Binding-site contacts:
Ligand atom O5 contacts residue ASN324 of chain 1.I at 2.5 Å (h-bond).
Ligand atom C7 contacts residue ASN324 of chain 1.I at 3.6 Å.
Ligand atom C4 contacts residue ASN324 of chain 1.I at 4.3 Å.
Ligand atom C1 contacts residue ASN324 of chain 1.I at 1.4 Å.
Ligand atom O7 contacts residue ASN324 of chain 1.I at 3.2 Å (h-bond).
Ligand atom N2 contacts residue ASN324 of chain 1.I at 2.9 Å (h-bond).
Ligand atom C3 contacts residue ASN324 of chain 1.I at 3.8 Å.
Ligand atom C2 contacts residue ASN324 of chain 1.I at 2.5 Å.
Ligand atom C5 contacts residue ASN324 of chain 1.I at 3.8 Å.

This protein binds this small molecule.
Small molecule (SMILES): CC(=O)N[C@@H]1[C@@H](O)[C@H](O)[C@@H](CO)O[C@H]1O

Sequence of chain 1.I:
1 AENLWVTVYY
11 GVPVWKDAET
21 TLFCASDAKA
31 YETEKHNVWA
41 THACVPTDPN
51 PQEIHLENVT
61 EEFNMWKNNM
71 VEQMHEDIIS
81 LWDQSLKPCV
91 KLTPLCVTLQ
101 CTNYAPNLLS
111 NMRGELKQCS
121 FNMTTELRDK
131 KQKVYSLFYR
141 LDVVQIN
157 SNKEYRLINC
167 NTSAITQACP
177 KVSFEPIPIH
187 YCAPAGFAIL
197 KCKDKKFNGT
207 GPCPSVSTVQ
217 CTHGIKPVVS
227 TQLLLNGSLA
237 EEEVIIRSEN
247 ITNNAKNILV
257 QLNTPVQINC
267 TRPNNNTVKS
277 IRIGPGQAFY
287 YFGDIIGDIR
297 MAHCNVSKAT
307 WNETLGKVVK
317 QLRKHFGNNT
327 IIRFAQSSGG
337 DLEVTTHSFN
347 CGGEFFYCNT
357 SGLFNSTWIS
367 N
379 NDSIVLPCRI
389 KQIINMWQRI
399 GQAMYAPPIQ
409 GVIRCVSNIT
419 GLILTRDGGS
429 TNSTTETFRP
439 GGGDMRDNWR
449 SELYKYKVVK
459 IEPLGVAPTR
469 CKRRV